Binding-site contacts:
Ligand atom C5' contacts residue ASP113 of chain 6.U at 3.2 Å.
Ligand atom C5 contacts residue PHE141 of chain 6.M at 3.4 Å (hydrophobic).
Ligand atom OP2 contacts residue TYR188 of chain 6.M at 2.8 Å (h-bond).
Ligand atom O2 contacts residue TYR188 of chain 6.M at 3.0 Å.
Ligand atom O5' contacts residue ARG112 of chain 6.U at 3.4 Å.
Ligand atom N4 contacts residue LYS51 of chain 6.M at 3.3 Å.
Ligand atom O3' contacts residue ARG82 of chain 6.U at 3.2 Å (salt-bridge).
Ligand atom OP2 contacts residue ARG186 of chain 6.M at 3.0 Å (salt-bridge).
Ligand atom OP2 contacts residue TYR54 of chain 6.M at 2.8 Å (h-bond).
Ligand atom OP1 contacts residue ARG119 of chain 6.U at 3.5 Å.
Ligand atom C5 contacts residue ASP2 of chain 6.M at 3.6 Å.
Ligand atom OP1 contacts residue ARG112 of chain 6.U at 2.7 Å (salt-bridge).
Ligand atom OP1 contacts residue LYS120 of chain 6.U at 2.9 Å (salt-bridge).
Ligand atom P contacts residue ASP113 of chain 6.U at 3.5 Å.
Ligand atom C4 contacts residue PHE141 of chain 6.M at 3.4 Å (hydrophobic).
Ligand atom OP1 contacts residue ARG82 of chain 6.U at 2.9 Å (salt-bridge).
Ligand atom C6 contacts residue PHE141 of chain 6.M at 3.4 Å (hydrophobic).
Ligand atom OP1 contacts residue ASP113 of chain 6.U at 2.8 Å (salt-bridge).
Ligand atom C3' contacts residue TYR188 of chain 6.M at 3.1 Å (hydrophobic).
Ligand atom C2 contacts residue PHE141 of chain 6.M at 3.4 Å (hydrophobic).
Ligand atom C2' contacts residue CYS11 of chain 6.M at 3.6 Å (hydrophobic).
Ligand atom O4' contacts residue ARG80 of chain 6.U at 3.5 Å (salt-bridge).
Ligand atom O3' contacts residue LEU118 of chain 6.U at 3.5 Å (h-bond).
Ligand atom C2' contacts residue TYR188 of chain 6.M at 3.1 Å (hydrophobic).
Ligand atom OP2 contacts residue LYS120 of chain 6.U at 2.7 Å (salt-bridge).
Ligand atom N6 contacts residue PHE141 of chain 6.M at 3.6 Å.
Ligand atom C2' contacts residue ASN195 of chain 6.G at 3.6 Å.
Ligand atom O4' contacts residue GLN116 of chain 6.U at 3.6 Å.
Ligand atom N1 contacts residue PHE141 of chain 6.M at 3.4 Å.
Ligand atom OP2 contacts residue ASN195 of chain 6.G at 3.5 Å.
Ligand atom C5' contacts residue LYS120 of chain 6.U at 3.6 Å.
Ligand atom C5' contacts residue ARG47 of chain 6.G at 3.3 Å.
Ligand atom O3' contacts residue ASP113 of chain 6.U at 3.3 Å (salt-bridge).
Ligand atom N3 contacts residue PHE141 of chain 6.M at 3.5 Å.
Ligand atom OP2 contacts residue ASN195 of chain 6.G at 3.0 Å (h-bond).
Ligand atom O3' contacts residue ASN195 of chain 6.G at 3.5 Å (h-bond).
Ligand atom O3' contacts residue TYR188 of chain 6.M at 2.8 Å (h-bond).
Ligand atom P contacts residue TYR188 of chain 6.M at 3.4 Å.
Ligand atom O3' contacts residue ARG47 of chain 6.G at 3.4 Å (salt-bridge).
Ligand atom OP1 contacts residue ARG47 of chain 6.G at 3.2 Å (salt-bridge).

Sequence of chain 6.M:
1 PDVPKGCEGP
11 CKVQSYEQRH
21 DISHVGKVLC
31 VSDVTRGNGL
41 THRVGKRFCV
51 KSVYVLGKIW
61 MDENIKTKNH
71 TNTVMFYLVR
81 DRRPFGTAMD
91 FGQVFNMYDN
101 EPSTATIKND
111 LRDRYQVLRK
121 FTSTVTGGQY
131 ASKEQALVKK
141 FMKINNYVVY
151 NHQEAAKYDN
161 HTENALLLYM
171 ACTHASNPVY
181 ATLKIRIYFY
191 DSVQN

Sequence of chain 6.U:
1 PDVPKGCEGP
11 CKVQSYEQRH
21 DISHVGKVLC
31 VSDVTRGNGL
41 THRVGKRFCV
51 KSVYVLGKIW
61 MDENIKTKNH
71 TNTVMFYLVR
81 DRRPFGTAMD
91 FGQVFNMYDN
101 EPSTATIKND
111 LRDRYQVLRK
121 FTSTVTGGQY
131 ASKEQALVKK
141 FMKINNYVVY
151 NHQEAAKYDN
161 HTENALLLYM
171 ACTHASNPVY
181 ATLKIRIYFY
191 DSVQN

A small-molecule ligand and the protein it binds are described below.
Small molecule (SMILES): Nc1ccn([C@H]2C[C@H](O[P](=O)(O)OC[C@H]3O[C@@H](n4cnc5c(N)ncnc54)C[C@@H]3O[P](=O)(O)OC[C@H]3O[C@@H](n4cnc5c(N)ncnc54)C[C@@H]3O[P](=O)(O)OC[C@H]3O[C@@H](n4ccc(N)nc4=O)C[C@@H]3O[P](=O)(O)OC[C@H]3O[C@@H](n4ccc(N)nc4=O)C[C@@H]3O[P](=O)(O)OC[C@H]3O[C@@H](n4cnc5c(N)ncnc54)C[C@@H]3O[P](=O)(O)OC[C@H]3O[C@@H](n4ccc(N)nc4=O)C[C@@H]3O)[C@@H](COP(=O)=O)O2)c(=O)n1

Sequence of chain 6.G:
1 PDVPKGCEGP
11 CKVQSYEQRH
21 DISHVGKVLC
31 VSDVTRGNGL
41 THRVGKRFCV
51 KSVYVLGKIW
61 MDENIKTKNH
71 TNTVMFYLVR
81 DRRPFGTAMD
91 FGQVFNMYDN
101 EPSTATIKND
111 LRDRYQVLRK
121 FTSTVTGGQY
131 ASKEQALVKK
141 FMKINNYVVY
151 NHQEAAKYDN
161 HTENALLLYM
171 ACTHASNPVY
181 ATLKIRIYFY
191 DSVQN